A small-molecule ligand and the protein it binds are described below.
Small molecule (SMILES): O=C(O)c1ccccc1O

Sequence of chain 2.A:
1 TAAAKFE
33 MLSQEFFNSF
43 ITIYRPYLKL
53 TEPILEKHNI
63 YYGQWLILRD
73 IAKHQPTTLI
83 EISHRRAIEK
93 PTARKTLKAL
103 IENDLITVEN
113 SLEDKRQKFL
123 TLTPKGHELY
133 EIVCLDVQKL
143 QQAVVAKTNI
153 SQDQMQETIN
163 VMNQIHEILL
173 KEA

Binding-site contacts:
Ligand atom C5 contacts residue LEU122 of chain 2.A at 3.9 Å (hydrophobic).
Ligand atom O2 contacts residue LYS117 of chain 2.A at 3.8 Å.
Ligand atom C5 contacts residue ILE103 of chain 2.A at 4.4 Å (hydrophobic).
Ligand atom C4 contacts residue LYS117 of chain 2.A at 3.6 Å.
Ligand atom C3 contacts residue LYS117 of chain 2.A at 4.1 Å.
Ligand atom C5 contacts residue LYS117 of chain 2.A at 3.5 Å.
Ligand atom C3 contacts residue LEU81 of chain 2.A at 4.2 Å (hydrophobic).
Ligand atom O1' contacts residue ILE103 of chain 2.A at 3.9 Å.
Ligand atom C2 contacts residue ARG96 of chain 2.A at 4.5 Å.
Ligand atom C3 contacts residue LEU99 of chain 2.A at 4.5 Å (hydrophobic).
Ligand atom C2 contacts residue LYS117 of chain 2.A at 3.7 Å.
Ligand atom C4 contacts residue LEU99 of chain 2.A at 4.3 Å (hydrophobic).
Ligand atom O1' contacts residue LYS117 of chain 2.A at 3.5 Å.
Ligand atom C2 contacts residue ILE103 of chain 2.A at 4.2 Å (hydrophobic).
Ligand atom C1' contacts residue LYS117 of chain 2.A at 3.5 Å.
Ligand atom C2 contacts residue LYS100 of chain 2.A at 4.3 Å.
Ligand atom O1' contacts residue LYS100 of chain 2.A at 4.0 Å.
Ligand atom C5 contacts residue VAL110 of chain 2.A at 4.1 Å (hydrophobic).
Ligand atom C1' contacts residue ILE103 of chain 2.A at 3.5 Å (hydrophobic).
Ligand atom O2' contacts residue ILE103 of chain 2.A at 3.7 Å.
Ligand atom C4 contacts residue LEU81 of chain 2.A at 4.3 Å (hydrophobic).
Ligand atom C3 contacts residue ARG96 of chain 2.A at 4.1 Å.
Ligand atom O2' contacts residue LYS117 of chain 2.A at 3.9 Å.
Ligand atom C1 contacts residue LYS117 of chain 2.A at 3.6 Å.
Ligand atom O2' contacts residue VAL110 of chain 2.A at 4.2 Å.
Ligand atom O2 contacts residue LYS100 of chain 2.A at 3.2 Å.
Ligand atom C6 contacts residue ILE103 of chain 2.A at 3.7 Å (hydrophobic).
Ligand atom C6 contacts residue LYS117 of chain 2.A at 4.1 Å.
Ligand atom C6 contacts residue VAL110 of chain 2.A at 3.6 Å (hydrophobic).
Ligand atom C1 contacts residue ILE103 of chain 2.A at 3.5 Å (hydrophobic).
Ligand atom O2 contacts residue ARG96 of chain 2.A at 3.8 Å.